Sequence of chain 1.A:
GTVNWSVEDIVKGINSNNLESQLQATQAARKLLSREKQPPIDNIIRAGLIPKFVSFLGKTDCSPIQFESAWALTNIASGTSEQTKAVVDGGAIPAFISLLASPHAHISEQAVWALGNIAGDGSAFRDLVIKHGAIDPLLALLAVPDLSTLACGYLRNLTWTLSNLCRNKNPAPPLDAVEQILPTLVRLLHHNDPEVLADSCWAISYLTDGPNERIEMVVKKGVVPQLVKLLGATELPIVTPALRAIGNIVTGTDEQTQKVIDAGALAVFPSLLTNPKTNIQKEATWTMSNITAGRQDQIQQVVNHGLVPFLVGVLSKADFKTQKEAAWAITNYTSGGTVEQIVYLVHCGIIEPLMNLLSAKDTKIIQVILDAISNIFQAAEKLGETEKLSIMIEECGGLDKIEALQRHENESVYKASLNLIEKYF

A small-molecule ligand and the protein it binds are described below.
Small molecule (SMILES): NCCCC[C@H](NC(=O)[C@@H]1CCCN1)C(=O)N[C@@H](CCCN=C(N)N)C(=O)N[C@@H](CCCN=C(N)N)C(=O)N[C@H](C=O)CCCN=C(N)N

Binding-site contacts:
Ligand atom CZ contacts residue GLY262 of chain 1.A at 3.5 Å.
Ligand atom NH2 contacts residue ILE267 of chain 1.A at 3.6 Å.
Ligand atom CZ contacts residue GLU335 of chain 1.A at 3.6 Å.
Ligand atom CD contacts residue VAL302 of chain 1.A at 3.3 Å (hydrophobic).
Ligand atom NH2 contacts residue TRP338 of chain 1.A at 3.0 Å.
Ligand atom NE contacts residue TRP380 of chain 1.A at 3.6 Å.
Ligand atom NE contacts residue TRP338 of chain 1.A at 3.6 Å.
Ligand atom CE contacts residue GLY304 of chain 1.A at 3.2 Å.
Ligand atom C contacts residue ASN342 of chain 1.A at 3.6 Å.
Ligand atom O contacts residue TRP338 of chain 1.A at 3.1 Å (h-bond).
Ligand atom O contacts residue ASN342 of chain 1.A at 3.2 Å (h-bond).
Ligand atom NH2 contacts residue ARG296 of chain 1.A at 3.0 Å.
Ligand atom CZ contacts residue TRP380 of chain 1.A at 3.5 Å (hydrophobic).
Ligand atom NH2 contacts residue GLU377 of chain 1.A at 2.4 Å (salt-bridge).
Ligand atom NE contacts residue ARG296 of chain 1.A at 3.3 Å.
Ligand atom CA contacts residue ASN342 of chain 1.A at 3.4 Å.
Ligand atom NE contacts residue THR303 of chain 1.A at 3.1 Å (h-bond).
Ligand atom NH2 contacts residue TRP380 of chain 1.A at 3.5 Å.
Ligand atom CD contacts residue ASN300 of chain 1.A at 3.4 Å.
Ligand atom NH1 contacts residue TRP380 of chain 1.A at 3.5 Å.
Ligand atom CZ contacts residue GLU377 of chain 1.A at 3.5 Å.
Ligand atom NH2 contacts residue SER341 of chain 1.A at 3.2 Å (h-bond).
Ligand atom NH2 contacts residue THR303 of chain 1.A at 3.2 Å (h-bond).
Ligand atom CZ contacts residue ASN264 of chain 1.A at 3.6 Å.
Ligand atom NZ contacts residue VAL302 of chain 1.A at 2.6 Å (h-bond).
Ligand atom NH2 contacts residue ASN264 of chain 1.A at 2.4 Å (h-bond).
Ligand atom CZ contacts residue THR303 of chain 1.A at 3.5 Å.
Ligand atom CD contacts residue ALA345 of chain 1.A at 3.6 Å (hydrophobic).
Ligand atom CD contacts residue ASN342 of chain 1.A at 3.5 Å.
Ligand atom CZ contacts residue TRP338 of chain 1.A at 3.5 Å (hydrophobic).
Ligand atom NH1 contacts residue GLU335 of chain 1.A at 3.4 Å (salt-bridge).
Ligand atom NH2 contacts residue GLY262 of chain 1.A at 3.5 Å (h-bond).
Ligand atom NZ contacts residue ASN342 of chain 1.A at 3.0 Å (h-bond).
Ligand atom NE contacts residue GLY262 of chain 1.A at 2.9 Å (h-bond).
Ligand atom CZ contacts residue ARG296 of chain 1.A at 3.3 Å.
Ligand atom NH2 contacts residue GLU335 of chain 1.A at 2.4 Å (salt-bridge).
Ligand atom CE contacts residue VAL302 of chain 1.A at 3.3 Å (hydrophobic).
Ligand atom NZ contacts residue THR309 of chain 1.A at 2.6 Å (h-bond).
Ligand atom N contacts residue ASN342 of chain 1.A at 2.9 Å (h-bond).
Ligand atom NE contacts residue ASN300 of chain 1.A at 2.9 Å (h-bond).